Binding-site contacts:
Ligand atom C7 contacts residue GLN15 of chain 2.C at 3.6 Å.
Ligand atom N2 contacts residue ASN23 of chain 2.C at 2.8 Å (h-bond).
Ligand atom C7 contacts residue ASN23 of chain 2.C at 3.6 Å.
Ligand atom C8 contacts residue GLN15 of chain 2.C at 4.1 Å.
Ligand atom C3 contacts residue ASN23 of chain 2.C at 3.8 Å.
Ligand atom O7 contacts residue ASN23 of chain 2.C at 4.1 Å.
Ligand atom C2 contacts residue GLN15 of chain 2.C at 4.3 Å.
Ligand atom O4 contacts residue ASN23 of chain 2.C at 4.3 Å.
Ligand atom O5 contacts residue ASN23 of chain 2.C at 2.5 Å (h-bond).
Ligand atom N2 contacts residue GLN15 of chain 2.C at 4.2 Å.
Ligand atom C2 contacts residue ASN23 of chain 2.C at 2.5 Å.
Ligand atom C4 contacts residue ASN23 of chain 2.C at 4.1 Å.
Ligand atom O7 contacts residue GLN15 of chain 2.C at 3.0 Å (h-bond).
Ligand atom C5 contacts residue ASN23 of chain 2.C at 3.7 Å.
Ligand atom C1 contacts residue ASN23 of chain 2.C at 1.5 Å.

This small molecule binds to this protein.
Small molecule (SMILES): CC(=O)N[C@@H]1[C@@H](O)[C@H](O)[C@@H](CO)O[C@H]1O

Sequence of chain 2.C:
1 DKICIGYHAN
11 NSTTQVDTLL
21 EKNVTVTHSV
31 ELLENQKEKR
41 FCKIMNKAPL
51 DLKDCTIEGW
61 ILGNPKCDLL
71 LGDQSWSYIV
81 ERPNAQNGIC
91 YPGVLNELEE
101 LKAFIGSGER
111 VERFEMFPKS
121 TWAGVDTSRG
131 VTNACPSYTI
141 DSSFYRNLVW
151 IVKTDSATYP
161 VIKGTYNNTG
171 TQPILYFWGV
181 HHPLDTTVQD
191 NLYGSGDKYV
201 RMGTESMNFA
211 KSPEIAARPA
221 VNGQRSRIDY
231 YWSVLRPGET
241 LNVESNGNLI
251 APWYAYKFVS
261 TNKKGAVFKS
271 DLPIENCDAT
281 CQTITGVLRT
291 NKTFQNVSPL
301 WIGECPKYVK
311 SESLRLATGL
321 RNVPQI